Sequence of chain 1.F:
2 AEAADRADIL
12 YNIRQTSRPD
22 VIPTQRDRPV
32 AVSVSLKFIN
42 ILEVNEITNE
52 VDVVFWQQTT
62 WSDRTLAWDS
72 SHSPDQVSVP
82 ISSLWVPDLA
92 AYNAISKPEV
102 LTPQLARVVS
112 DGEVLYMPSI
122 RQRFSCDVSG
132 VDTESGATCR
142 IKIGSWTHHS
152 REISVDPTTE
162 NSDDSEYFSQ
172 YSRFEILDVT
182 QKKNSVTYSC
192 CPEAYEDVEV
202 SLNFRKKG

This small molecule binds to this protein.
Small molecule (SMILES): [H]/N=C1/NCCN1Cc1ccc(Cl)nc1

Binding-site contacts:
Ligand atom C1 contacts residue TRP147 of chain 1.F at 3.4 Å (hydrophobic).
Ligand atom N2 contacts residue TRP147 of chain 1.F at 2.7 Å (h-bond).
Ligand atom C7 contacts residue TRP147 of chain 1.F at 4.0 Å (hydrophobic).
Ligand atom C9 contacts residue TYR196 of chain 1.F at 3.5 Å (hydrophobic).
Ligand atom C6 contacts residue TYR196 of chain 1.F at 4.0 Å (hydrophobic).
Ligand atom C7 contacts residue TYR196 of chain 1.F at 3.2 Å (hydrophobic).
Ligand atom N3 contacts residue TRP147 of chain 1.F at 3.7 Å.
Ligand atom C7 contacts residue CYS192 of chain 1.F at 3.6 Å (hydrophobic).
Ligand atom CL1 contacts residue THR148 of chain 1.F at 4.0 Å.
Ligand atom C6 contacts residue CYS192 of chain 1.F at 4.0 Å (hydrophobic).
Ligand atom C5 contacts residue TRP147 of chain 1.F at 3.2 Å (hydrophobic).
Ligand atom C7 contacts residue THR148 of chain 1.F at 4.3 Å.
Ligand atom N4 contacts residue TYR93 of chain 1.F at 3.2 Å (h-bond).
Ligand atom C8 contacts residue CYS192 of chain 1.F at 4.4 Å (hydrophobic).
Ligand atom C2 contacts residue TYR189 of chain 1.F at 4.3 Å (hydrophobic).
Ligand atom N2 contacts residue TYR93 of chain 1.F at 2.9 Å (h-bond).
Ligand atom C2 contacts residue TRP147 of chain 1.F at 3.8 Å (hydrophobic).
Ligand atom C9 contacts residue CYS192 of chain 1.F at 4.0 Å (hydrophobic).
Ligand atom C6 contacts residue TRP147 of chain 1.F at 3.3 Å (hydrophobic).
Ligand atom C9 contacts residue TRP147 of chain 1.F at 3.5 Å (hydrophobic).
Ligand atom C8 contacts residue TYR196 of chain 1.F at 4.2 Å (hydrophobic).
Ligand atom N6 contacts residue TRP147 of chain 1.F at 3.9 Å.
Ligand atom N4 contacts residue TYR189 of chain 1.F at 4.3 Å.
Ligand atom C6 contacts residue CYS191 of chain 1.F at 4.3 Å (hydrophobic).
Ligand atom C9 contacts residue CYS191 of chain 1.F at 3.9 Å (hydrophobic).
Ligand atom C1 contacts residue TYR93 of chain 1.F at 3.3 Å (hydrophobic).
Ligand atom N6 contacts residue THR148 of chain 1.F at 3.9 Å.
Ligand atom N2 contacts residue TYR196 of chain 1.F at 3.8 Å.
Ligand atom C3 contacts residue CYS191 of chain 1.F at 3.8 Å (hydrophobic).
Ligand atom N4 contacts residue TRP147 of chain 1.F at 3.2 Å.
Ligand atom N3 contacts residue CYS191 of chain 1.F at 4.3 Å.
Ligand atom C4 contacts residue THR148 of chain 1.F at 3.9 Å.
Ligand atom C6 contacts residue THR148 of chain 1.F at 4.5 Å.
Ligand atom N2 contacts residue SER146 of chain 1.F at 3.5 Å (h-bond).
Ligand atom C8 contacts residue THR148 of chain 1.F at 4.3 Å.
Ligand atom C2 contacts residue TYR93 of chain 1.F at 4.2 Å (hydrophobic).